Sequence of chain 1.B:
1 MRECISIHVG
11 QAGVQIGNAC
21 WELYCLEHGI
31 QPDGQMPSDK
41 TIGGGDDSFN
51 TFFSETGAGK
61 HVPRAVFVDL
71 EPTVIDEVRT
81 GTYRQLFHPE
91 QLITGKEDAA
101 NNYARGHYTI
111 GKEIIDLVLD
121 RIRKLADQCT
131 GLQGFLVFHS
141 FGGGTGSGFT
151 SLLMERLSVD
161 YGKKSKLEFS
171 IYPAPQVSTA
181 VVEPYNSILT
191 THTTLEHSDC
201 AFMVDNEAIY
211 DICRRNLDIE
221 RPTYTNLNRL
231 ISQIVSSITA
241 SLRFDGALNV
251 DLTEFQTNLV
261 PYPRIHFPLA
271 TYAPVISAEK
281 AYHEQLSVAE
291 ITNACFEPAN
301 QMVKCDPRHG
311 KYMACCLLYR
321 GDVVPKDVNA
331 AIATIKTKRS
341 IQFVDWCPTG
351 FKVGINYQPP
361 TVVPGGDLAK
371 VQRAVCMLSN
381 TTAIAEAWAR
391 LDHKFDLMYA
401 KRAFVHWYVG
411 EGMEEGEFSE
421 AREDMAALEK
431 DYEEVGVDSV

Binding-site contacts:
Ligand atom C55 contacts residue VAL175 of chain 1.F at 3.6 Å (hydrophobic).
Ligand atom O75 contacts residue PRO325 of chain 1.B at 3.4 Å.
Ligand atom C62 contacts residue ILE355 of chain 1.B at 3.4 Å (hydrophobic).
Ligand atom C20 contacts residue ASN329 of chain 1.B at 3.1 Å.
Ligand atom O72 contacts residue PRO220 of chain 1.F at 2.6 Å (h-bond).
Ligand atom C63 contacts residue VAL328 of chain 1.B at 3.5 Å (hydrophobic).
Ligand atom C33 contacts residue PRO220 of chain 1.F at 3.6 Å (hydrophobic).
Ligand atom N66 contacts residue ASN329 of chain 1.B at 2.9 Å (h-bond).
Ligand atom O72 contacts residue THR221 of chain 1.F at 3.6 Å.
Ligand atom C17 contacts residue ASN329 of chain 1.B at 3.2 Å.
Ligand atom C33 contacts residue TYR208 of chain 1.F at 3.3 Å (hydrophobic).
Ligand atom C71 contacts residue THR221 of chain 1.F at 3.2 Å.
Ligand atom C7 contacts residue PHE351 of chain 1.B at 3.6 Å (hydrophobic).
Ligand atom O32 contacts residue ASN329 of chain 1.B at 3.6 Å.
Ligand atom C15 contacts residue ASN329 of chain 1.B at 3.4 Å.
Ligand atom C71 contacts residue TYR222 of chain 1.F at 3.5 Å (hydrophobic).
Ligand atom C22 contacts residue LYS174 of chain 1.F at 3.3 Å.
Ligand atom C21 contacts residue ASN329 of chain 1.B at 3.2 Å.
Ligand atom C65 contacts residue ASN329 of chain 1.B at 3.5 Å.
Ligand atom C64 contacts residue VAL328 of chain 1.B at 3.4 Å (hydrophobic).
Ligand atom C11 contacts residue LYS174 of chain 1.F at 3.6 Å.
Ligand atom C76 contacts residue THR219 of chain 1.F at 3.1 Å.
Ligand atom C8 contacts residue VAL353 of chain 1.B at 3.7 Å (hydrophobic).
Ligand atom C54 contacts residue PRO220 of chain 1.F at 3.7 Å (hydrophobic).
Ligand atom C30 contacts residue ASN329 of chain 1.B at 3.1 Å.
Ligand atom C71 contacts residue PRO220 of chain 1.F at 3.4 Å (hydrophobic).
Ligand atom O31 contacts residue ASN329 of chain 1.B at 3.4 Å (h-bond).
Ligand atom C60 contacts residue PRO325 of chain 1.B at 3.7 Å (hydrophobic).
Ligand atom C76 contacts residue PRO220 of chain 1.F at 3.4 Å (hydrophobic).
Ligand atom C64 contacts residue ASN329 of chain 1.B at 3.4 Å.
Ligand atom C30 contacts residue ALA333 of chain 1.B at 3.4 Å (hydrophobic).
Ligand atom C18 contacts residue ASN329 of chain 1.B at 3.5 Å.
Ligand atom C7 contacts residue VAL353 of chain 1.B at 3.7 Å (hydrophobic).
Ligand atom C30 contacts residue ILE332 of chain 1.B at 3.6 Å (hydrophobic).
Ligand atom O74 contacts residue ASN329 of chain 1.B at 2.7 Å (h-bond).
Ligand atom C61 contacts residue LEU248 of chain 1.B at 3.5 Å (hydrophobic).
Ligand atom C63 contacts residue VAL353 of chain 1.B at 3.4 Å (hydrophobic).
Ligand atom C76 contacts residue THR218 of chain 1.F at 3.5 Å.
Ligand atom C73 contacts residue ASN329 of chain 1.B at 3.7 Å.
Ligand atom C16 contacts residue ASN329 of chain 1.B at 3.1 Å.

A protein and the small-molecule ligand that binds it are described below.
Small molecule (SMILES): CC[C@]1(O)C[C@@H]2C[N@@](CCc3c([nH]c4ccccc34)[C@@](C(=O)OC)(c3cc4c(cc3OC)N(C)[C@H]3[C@@](O)(C(=O)OC)[C@H](OC(C)=O)[C@]5(CC)C=CCN6CC[C@]43[C@@H]65)C2)C1

Sequence of chain 1.F:
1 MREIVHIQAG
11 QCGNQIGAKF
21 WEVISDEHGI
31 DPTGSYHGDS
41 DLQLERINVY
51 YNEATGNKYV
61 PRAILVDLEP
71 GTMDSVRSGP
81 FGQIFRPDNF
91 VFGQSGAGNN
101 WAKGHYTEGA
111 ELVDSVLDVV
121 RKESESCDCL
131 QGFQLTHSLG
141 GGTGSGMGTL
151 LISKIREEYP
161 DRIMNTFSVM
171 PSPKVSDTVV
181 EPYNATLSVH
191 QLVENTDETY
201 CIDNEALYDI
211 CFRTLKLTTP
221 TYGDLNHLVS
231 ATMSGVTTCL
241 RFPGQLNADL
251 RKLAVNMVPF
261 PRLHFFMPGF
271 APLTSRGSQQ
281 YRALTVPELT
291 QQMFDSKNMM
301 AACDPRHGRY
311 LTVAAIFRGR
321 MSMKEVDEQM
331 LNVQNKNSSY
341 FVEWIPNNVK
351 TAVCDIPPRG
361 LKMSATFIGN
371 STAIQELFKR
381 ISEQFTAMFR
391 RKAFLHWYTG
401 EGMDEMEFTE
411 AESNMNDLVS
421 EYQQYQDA